The small molecule below binds the protein below.
Small molecule (SMILES): CC[C@H](C)[C@H](NC(=O)[C@H](CO)NC(=O)[C@H](CC(=O)O)NC(=O)[C@@H](N)CCC(=O)O)C(=O)N[C@@H](CC(C)C)C(=O)N[C@@H](CCC(N)=O)C(=O)N1CCC[C@H]1C(=O)NCC(=O)N[C@@H](C)C(=O)N[C@@H](Cc1ccccc1)C(=O)N[C@@H](CO)C(=O)N[C@@H](C)C(=O)N[C@H](C=O)CC(N)=O

Sequence of chain 1.GA:
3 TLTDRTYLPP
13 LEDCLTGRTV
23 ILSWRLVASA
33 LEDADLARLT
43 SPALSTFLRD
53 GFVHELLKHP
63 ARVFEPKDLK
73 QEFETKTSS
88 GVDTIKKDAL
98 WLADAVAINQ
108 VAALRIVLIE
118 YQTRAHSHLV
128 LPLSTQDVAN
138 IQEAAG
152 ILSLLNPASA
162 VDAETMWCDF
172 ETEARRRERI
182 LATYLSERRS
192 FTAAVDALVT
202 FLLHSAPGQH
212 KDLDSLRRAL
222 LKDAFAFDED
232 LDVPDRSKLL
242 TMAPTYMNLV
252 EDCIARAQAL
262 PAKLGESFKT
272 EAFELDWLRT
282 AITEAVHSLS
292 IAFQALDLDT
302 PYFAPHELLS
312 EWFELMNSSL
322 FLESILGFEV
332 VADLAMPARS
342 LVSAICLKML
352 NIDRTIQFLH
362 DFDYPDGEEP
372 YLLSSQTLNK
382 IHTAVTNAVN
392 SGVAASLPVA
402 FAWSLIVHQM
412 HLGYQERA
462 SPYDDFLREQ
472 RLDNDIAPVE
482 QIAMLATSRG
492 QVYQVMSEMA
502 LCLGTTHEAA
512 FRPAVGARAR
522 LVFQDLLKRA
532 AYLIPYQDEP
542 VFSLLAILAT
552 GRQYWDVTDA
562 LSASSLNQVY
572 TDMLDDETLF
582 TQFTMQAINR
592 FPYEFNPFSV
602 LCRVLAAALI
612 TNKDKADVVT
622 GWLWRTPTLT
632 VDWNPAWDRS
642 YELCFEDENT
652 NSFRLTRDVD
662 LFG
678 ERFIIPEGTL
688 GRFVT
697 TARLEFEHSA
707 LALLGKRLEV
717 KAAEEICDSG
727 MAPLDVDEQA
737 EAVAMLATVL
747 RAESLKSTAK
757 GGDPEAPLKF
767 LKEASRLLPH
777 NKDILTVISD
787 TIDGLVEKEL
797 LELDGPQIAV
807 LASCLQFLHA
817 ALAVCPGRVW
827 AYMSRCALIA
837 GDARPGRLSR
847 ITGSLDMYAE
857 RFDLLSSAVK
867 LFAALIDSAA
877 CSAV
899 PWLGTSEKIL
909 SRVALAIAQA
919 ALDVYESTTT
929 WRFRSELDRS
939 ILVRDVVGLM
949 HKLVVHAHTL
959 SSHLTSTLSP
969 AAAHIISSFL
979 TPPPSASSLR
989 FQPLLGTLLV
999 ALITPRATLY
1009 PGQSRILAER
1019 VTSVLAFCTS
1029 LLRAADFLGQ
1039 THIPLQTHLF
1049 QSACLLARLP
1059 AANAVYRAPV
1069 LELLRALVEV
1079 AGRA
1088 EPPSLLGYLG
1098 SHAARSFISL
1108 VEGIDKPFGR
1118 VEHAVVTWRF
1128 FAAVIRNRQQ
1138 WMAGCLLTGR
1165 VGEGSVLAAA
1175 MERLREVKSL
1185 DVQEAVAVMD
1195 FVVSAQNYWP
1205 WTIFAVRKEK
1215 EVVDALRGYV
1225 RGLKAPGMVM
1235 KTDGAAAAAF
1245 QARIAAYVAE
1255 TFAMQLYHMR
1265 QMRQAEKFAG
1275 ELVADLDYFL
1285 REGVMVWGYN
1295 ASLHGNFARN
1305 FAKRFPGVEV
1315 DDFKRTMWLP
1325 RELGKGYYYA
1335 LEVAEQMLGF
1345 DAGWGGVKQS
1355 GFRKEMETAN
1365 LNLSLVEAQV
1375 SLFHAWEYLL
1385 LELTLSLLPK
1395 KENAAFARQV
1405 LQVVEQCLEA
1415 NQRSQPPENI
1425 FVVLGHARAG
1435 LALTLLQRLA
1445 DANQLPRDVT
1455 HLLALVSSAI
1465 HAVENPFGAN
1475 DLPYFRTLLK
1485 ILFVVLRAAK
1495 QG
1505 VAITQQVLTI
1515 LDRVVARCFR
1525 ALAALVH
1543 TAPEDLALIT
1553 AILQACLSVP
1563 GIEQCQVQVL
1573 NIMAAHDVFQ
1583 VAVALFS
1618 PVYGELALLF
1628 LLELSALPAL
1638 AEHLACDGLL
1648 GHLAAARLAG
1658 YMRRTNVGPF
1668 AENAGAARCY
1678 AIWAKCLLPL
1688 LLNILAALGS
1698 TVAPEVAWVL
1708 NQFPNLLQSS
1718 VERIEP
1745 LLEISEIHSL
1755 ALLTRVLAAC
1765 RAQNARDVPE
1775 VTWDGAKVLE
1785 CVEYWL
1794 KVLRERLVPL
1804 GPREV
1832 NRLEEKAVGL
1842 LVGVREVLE

Binding-site contacts:
Ligand atom CB contacts residue TYR537 of chain 1.GA at 3.0 Å (hydrophobic).
Ligand atom O contacts residue PRO536 of chain 1.GA at 3.8 Å.
Ligand atom CD contacts residue TYR537 of chain 1.GA at 4.5 Å (hydrophobic).
Ligand atom CG1 contacts residue THR488 of chain 1.GA at 4.2 Å.
Ligand atom CB contacts residue LEU534 of chain 1.GA at 4.3 Å (hydrophobic).
Ligand atom CG contacts residue PRO536 of chain 1.GA at 4.5 Å (hydrophobic).
Ligand atom OD1 contacts residue TYR533 of chain 1.GA at 3.4 Å.
Ligand atom CB contacts residue ILE535 of chain 1.GA at 4.2 Å (hydrophobic).
Ligand atom CA contacts residue ILE535 of chain 1.GA at 3.8 Å (hydrophobic).
Ligand atom CD1 contacts residue LEU413 of chain 1.GA at 4.1 Å (hydrophobic).
Ligand atom CB contacts residue THR488 of chain 1.GA at 4.4 Å.
Ligand atom CD2 contacts residue ALA484 of chain 1.GA at 3.6 Å (hydrophobic).
Ligand atom CD1 contacts residue PHE402 of chain 1.GA at 4.0 Å (hydrophobic).
Ligand atom C contacts residue HIS409 of chain 1.GA at 4.4 Å.
Ligand atom O contacts residue LEU534 of chain 1.GA at 4.3 Å.
Ligand atom N contacts residue ILE535 of chain 1.GA at 3.7 Å.
Ligand atom O contacts residue HIS409 of chain 1.GA at 3.6 Å.
Ligand atom CD2 contacts residue MET485 of chain 1.GA at 4.0 Å (hydrophobic).
Ligand atom ND2 contacts residue TYR533 of chain 1.GA at 3.7 Å.
Ligand atom CB contacts residue GLU481 of chain 1.GA at 3.6 Å.
Ligand atom CG contacts residue TYR533 of chain 1.GA at 3.3 Å (hydrophobic).
Ligand atom CD1 contacts residue GLN538 of chain 1.GA at 3.1 Å.
Ligand atom CB contacts residue TYR533 of chain 1.GA at 3.6 Å (hydrophobic).
Ligand atom CE1 contacts residue LEU413 of chain 1.GA at 4.2 Å (hydrophobic).
Ligand atom CG contacts residue TYR537 of chain 1.GA at 3.2 Å (hydrophobic).
Ligand atom CD2 contacts residue THR488 of chain 1.GA at 4.2 Å.
Ligand atom N contacts residue PRO536 of chain 1.GA at 4.2 Å.
Ligand atom CD1 contacts residue ILE535 of chain 1.GA at 4.0 Å (hydrophobic).
Ligand atom CD1 contacts residue ILE535 of chain 1.GA at 4.0 Å (hydrophobic).
Ligand atom CA contacts residue TYR537 of chain 1.GA at 4.5 Å (hydrophobic).
Ligand atom NE2 contacts residue PRO536 of chain 1.GA at 4.2 Å.
Ligand atom CD1 contacts residue THR488 of chain 1.GA at 4.2 Å.